Binding-site contacts:
Ligand atom C8 contacts residue HIS683 of chain 1.B at 3.3 Å.
Ligand atom C5 contacts residue ASN685 of chain 1.B at 3.7 Å.
Ligand atom N2 contacts residue ASN685 of chain 1.B at 2.9 Å (h-bond).
Ligand atom C4 contacts residue ASN685 of chain 1.B at 4.3 Å.
Ligand atom C1 contacts residue ASN685 of chain 1.B at 1.5 Å.
Ligand atom C3 contacts residue ASN685 of chain 1.B at 3.9 Å.
Ligand atom O7 contacts residue ASN685 of chain 1.B at 3.3 Å (h-bond).
Ligand atom C8 contacts residue ASN685 of chain 1.B at 4.0 Å.
Ligand atom C7 contacts residue ASN685 of chain 1.B at 3.1 Å.
Ligand atom O5 contacts residue ASN685 of chain 1.B at 2.4 Å (h-bond).
Ligand atom C8 contacts residue VAL684 of chain 1.B at 4.3 Å (hydrophobic).
Ligand atom C2 contacts residue ASN685 of chain 1.B at 2.6 Å.

Sequence of chain 1.B:
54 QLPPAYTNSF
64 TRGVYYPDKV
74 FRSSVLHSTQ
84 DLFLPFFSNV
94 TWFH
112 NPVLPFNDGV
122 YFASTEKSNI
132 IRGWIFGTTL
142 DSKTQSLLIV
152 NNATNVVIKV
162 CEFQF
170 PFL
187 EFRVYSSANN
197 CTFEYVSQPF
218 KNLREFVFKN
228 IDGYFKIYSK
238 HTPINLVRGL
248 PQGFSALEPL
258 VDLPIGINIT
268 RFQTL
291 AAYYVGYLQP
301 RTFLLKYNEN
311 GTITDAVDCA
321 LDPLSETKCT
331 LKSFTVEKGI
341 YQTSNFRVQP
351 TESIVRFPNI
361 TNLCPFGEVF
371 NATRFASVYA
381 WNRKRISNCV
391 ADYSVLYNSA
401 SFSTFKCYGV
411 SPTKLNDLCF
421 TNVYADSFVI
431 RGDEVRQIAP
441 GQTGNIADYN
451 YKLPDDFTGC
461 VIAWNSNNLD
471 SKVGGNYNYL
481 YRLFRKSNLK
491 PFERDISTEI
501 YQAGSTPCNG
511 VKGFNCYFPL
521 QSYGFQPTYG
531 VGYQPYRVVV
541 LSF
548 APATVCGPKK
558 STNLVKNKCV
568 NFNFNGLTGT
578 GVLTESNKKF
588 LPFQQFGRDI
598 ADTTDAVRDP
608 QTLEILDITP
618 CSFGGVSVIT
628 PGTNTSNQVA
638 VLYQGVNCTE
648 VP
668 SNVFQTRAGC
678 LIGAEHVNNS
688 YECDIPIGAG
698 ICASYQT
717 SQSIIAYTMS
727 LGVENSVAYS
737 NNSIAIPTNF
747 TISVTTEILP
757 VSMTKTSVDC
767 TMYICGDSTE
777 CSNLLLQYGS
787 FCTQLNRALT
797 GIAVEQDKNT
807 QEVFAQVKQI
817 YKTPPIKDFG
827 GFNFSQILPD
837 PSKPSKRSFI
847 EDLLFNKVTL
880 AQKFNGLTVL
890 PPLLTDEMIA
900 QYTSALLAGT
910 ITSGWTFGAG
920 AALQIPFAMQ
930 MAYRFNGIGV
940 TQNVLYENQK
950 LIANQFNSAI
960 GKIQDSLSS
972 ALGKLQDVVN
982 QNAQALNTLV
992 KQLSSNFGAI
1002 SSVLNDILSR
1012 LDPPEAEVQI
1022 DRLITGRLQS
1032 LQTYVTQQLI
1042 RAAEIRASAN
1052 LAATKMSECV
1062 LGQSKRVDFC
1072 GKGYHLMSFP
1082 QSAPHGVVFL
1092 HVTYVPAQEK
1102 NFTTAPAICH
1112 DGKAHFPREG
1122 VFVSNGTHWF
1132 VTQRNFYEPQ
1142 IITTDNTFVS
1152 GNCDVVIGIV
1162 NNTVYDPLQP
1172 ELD

A protein and the small-molecule ligand that binds it are described below.
Small molecule (SMILES): CC(=O)N[C@@H]1[C@@H](O)[C@H](O)[C@@H](CO)O[C@H]1O